Sequence of chain 35.A:
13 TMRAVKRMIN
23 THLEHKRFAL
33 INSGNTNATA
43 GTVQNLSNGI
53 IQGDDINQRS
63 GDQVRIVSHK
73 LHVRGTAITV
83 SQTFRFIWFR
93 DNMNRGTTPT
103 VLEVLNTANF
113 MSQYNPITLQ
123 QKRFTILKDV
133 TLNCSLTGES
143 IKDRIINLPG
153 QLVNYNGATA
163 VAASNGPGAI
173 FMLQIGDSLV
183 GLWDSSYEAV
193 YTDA

This protein binds this small molecule.
Small molecule (SMILES): O=c1ccn([C@@H]2O[C@H](CO[P](=O)(O)O[C@H]3[C@@H](O)[C@H](n4ccc(=O)[nH]c4=O)O[C@@H]3CO[P](=O)(O)O[C@H]3[C@@H](O)[C@H](n4ccc(=O)[nH]c4=O)O[C@@H]3CO[P](=O)(O)O[C@H]3[C@@H](O)[C@H](n4ccc(=O)[nH]c4=O)O[C@@H]3COP(=O)=O)[C@@H](O)[C@H]2O)c(=O)[nH]1

Binding-site contacts:
Ligand atom N3 contacts residue A2 of chain 35.B at 3.7 Å.
Ligand atom O4 contacts residue A3 of chain 35.B at 2.8 Å (h-bond).
Ligand atom C6 contacts residue ARG19 of chain 35.A at 2.7 Å.
Ligand atom N1 contacts residue ARG19 of chain 35.A at 3.9 Å.
Ligand atom C4 contacts residue A1 of chain 35.B at 3.4 Å.
Ligand atom N3 contacts residue A1 of chain 35.B at 2.7 Å (h-bond).
Ligand atom OP1 contacts residue LYS18 of chain 35.A at 3.7 Å.
Ligand atom OP1 contacts residue MET14 of chain 35.A at 3.8 Å.
Ligand atom N1 contacts residue A3 of chain 35.B at 4.3 Å.
Ligand atom C2 contacts residue A1 of chain 35.B at 3.1 Å.
Ligand atom N3 contacts residue A3 of chain 35.B at 2.8 Å (h-bond).
Ligand atom OP2 contacts residue ALA16 of chain 35.A at 4.1 Å.
Ligand atom C5' contacts residue ARG19 of chain 35.A at 3.2 Å.
Ligand atom C2 contacts residue A2 of chain 35.B at 3.9 Å.
Ligand atom C3' contacts residue ARG19 of chain 35.A at 3.4 Å.
Ligand atom OP1 contacts residue ARG15 of chain 35.A at 2.5 Å.
Ligand atom O3' contacts residue ARG15 of chain 35.A at 3.1 Å (salt-bridge).
Ligand atom O3' contacts residue ARG19 of chain 35.A at 3.6 Å (salt-bridge).
Ligand atom C4' contacts residue ARG15 of chain 35.A at 3.3 Å.
Ligand atom C4 contacts residue ARG19 of chain 35.A at 3.9 Å.
Ligand atom O5' contacts residue ARG15 of chain 35.A at 3.6 Å.
Ligand atom O2 contacts residue A1 of chain 35.B at 2.7 Å (h-bond).
Ligand atom C5 contacts residue ARG19 of chain 35.A at 2.9 Å.
Ligand atom O2 contacts residue A2 of chain 35.B at 3.7 Å.
Ligand atom O2 contacts residue A3 of chain 35.B at 3.2 Å.
Ligand atom OP2 contacts residue ARG15 of chain 35.A at 2.5 Å.
Ligand atom O5' contacts residue ARG19 of chain 35.A at 2.1 Å (salt-bridge).
Ligand atom C4 contacts residue A3 of chain 35.B at 3.6 Å.
Ligand atom P contacts residue ARG15 of chain 35.A at 3.1 Å.
Ligand atom O4 contacts residue A1 of chain 35.B at 3.0 Å (h-bond).
Ligand atom C2 contacts residue A3 of chain 35.B at 3.5 Å.
Ligand atom C4' contacts residue ARG19 of chain 35.A at 3.7 Å.
Ligand atom C5' contacts residue ARG15 of chain 35.A at 2.5 Å.
Ligand atom C3' contacts residue ARG15 of chain 35.A at 3.8 Å.
Ligand atom C2' contacts residue ARG19 of chain 35.A at 3.6 Å.
Ligand atom OP1 contacts residue ARG19 of chain 35.A at 4.1 Å.
Ligand atom P contacts residue ARG19 of chain 35.A at 2.8 Å.
Ligand atom C1' contacts residue ARG19 of chain 35.A at 4.3 Å.
Ligand atom OP2 contacts residue ARG19 of chain 35.A at 2.1 Å (salt-bridge).
Ligand atom O4' contacts residue ARG19 of chain 35.A at 3.9 Å.